The small molecule below binds the protein below.
Small molecule (SMILES): OC[C@H]1O[C@H](O[C@H]2[C@H](O)[C@@H](O)[C@@H](O)O[C@@H]2CO)[C@H](O)[C@@H](O)[C@@H]1O

Sequence of chain 1.B:
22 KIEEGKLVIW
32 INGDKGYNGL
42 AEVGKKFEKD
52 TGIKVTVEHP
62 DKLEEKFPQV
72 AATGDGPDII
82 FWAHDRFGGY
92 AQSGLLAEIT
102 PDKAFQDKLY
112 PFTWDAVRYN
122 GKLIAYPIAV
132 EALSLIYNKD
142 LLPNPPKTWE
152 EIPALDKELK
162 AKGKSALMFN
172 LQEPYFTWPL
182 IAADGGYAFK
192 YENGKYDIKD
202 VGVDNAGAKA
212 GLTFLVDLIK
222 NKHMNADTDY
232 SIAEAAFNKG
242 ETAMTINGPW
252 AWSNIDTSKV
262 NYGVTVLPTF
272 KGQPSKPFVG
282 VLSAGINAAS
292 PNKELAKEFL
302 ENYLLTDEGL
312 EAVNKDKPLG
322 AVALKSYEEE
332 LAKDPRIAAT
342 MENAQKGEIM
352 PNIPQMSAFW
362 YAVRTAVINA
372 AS

Binding-site contacts:
Ligand atom C2 contacts residue LYS36 of chain 1.B at 3.8 Å.
Ligand atom C6 contacts residue TYR176 of chain 1.B at 3.9 Å (hydrophobic).
Ligand atom O3 contacts residue ASP86 of chain 1.B at 2.6 Å (salt-bridge).
Ligand atom O3 contacts residue TRP83 of chain 1.B at 3.8 Å.
Ligand atom C3 contacts residue TRP83 of chain 1.B at 3.8 Å (hydrophobic).
Ligand atom C1 contacts residue LYS36 of chain 1.B at 3.6 Å.
Ligand atom O3 contacts residue TRP361 of chain 1.B at 3.8 Å.
Ligand atom O2 contacts residue LYS36 of chain 1.B at 2.9 Å (salt-bridge).
Ligand atom O5 contacts residue TYR176 of chain 1.B at 3.3 Å.
Ligand atom C6 contacts residue GLU174 of chain 1.B at 3.2 Å.
Ligand atom C6 contacts residue TRP361 of chain 1.B at 3.9 Å (hydrophobic).
Ligand atom O2 contacts residue TRP83 of chain 1.B at 3.2 Å (h-bond).
Ligand atom C4 contacts residue TRP361 of chain 1.B at 3.7 Å (hydrophobic).
Ligand atom C2 contacts residue GLU132 of chain 1.B at 3.4 Å.
Ligand atom O4 contacts residue TRP83 of chain 1.B at 3.9 Å.
Ligand atom C1 contacts residue TYR176 of chain 1.B at 3.6 Å (hydrophobic).
Ligand atom C5 contacts residue GLU174 of chain 1.B at 3.8 Å.
Ligand atom C2 contacts residue ASP86 of chain 1.B at 3.4 Å.
Ligand atom C2 contacts residue TRP361 of chain 1.B at 4.0 Å (hydrophobic).
Ligand atom C6 contacts residue PRO175 of chain 1.B at 3.7 Å (hydrophobic).
Ligand atom C4 contacts residue ARG87 of chain 1.B at 3.6 Å.
Ligand atom C4 contacts residue TYR176 of chain 1.B at 4.0 Å (hydrophobic).
Ligand atom O6 contacts residue GLU174 of chain 1.B at 2.6 Å (salt-bridge).
Ligand atom O6 contacts residue PRO175 of chain 1.B at 3.2 Å.
Ligand atom O3 contacts residue GLU132 of chain 1.B at 3.9 Å.
Ligand atom O3 contacts residue ARG87 of chain 1.B at 2.6 Å (salt-bridge).
Ligand atom O2 contacts residue GLU132 of chain 1.B at 2.6 Å (salt-bridge).
Ligand atom O4 contacts residue ARG87 of chain 1.B at 2.6 Å (salt-bridge).
Ligand atom O2 contacts residue ALA84 of chain 1.B at 3.6 Å.
Ligand atom C2 contacts residue TRP251 of chain 1.B at 4.0 Å (hydrophobic).
Ligand atom C3 contacts residue ARG87 of chain 1.B at 3.8 Å.
Ligand atom O3 contacts residue ALA84 of chain 1.B at 3.4 Å.
Ligand atom C1 contacts residue TRP251 of chain 1.B at 3.9 Å (hydrophobic).
Ligand atom O1 contacts residue LYS36 of chain 1.B at 3.3 Å (salt-bridge).
Ligand atom O6 contacts residue TYR176 of chain 1.B at 3.0 Å (h-bond).
Ligand atom C3 contacts residue ASP86 of chain 1.B at 3.6 Å.
Ligand atom O3 contacts residue TYR176 of chain 1.B at 3.9 Å.
Ligand atom O5 contacts residue TRP361 of chain 1.B at 4.0 Å.
Ligand atom O6 contacts residue PHE177 of chain 1.B at 3.5 Å.
Ligand atom O2 contacts residue ASP86 of chain 1.B at 2.6 Å (salt-bridge).